Binding-site contacts:
Ligand atom C8 contacts residue THR1100 of chain 1.B at 3.9 Å.
Ligand atom O7 contacts residue ASN1098 of chain 1.B at 3.6 Å (h-bond).
Ligand atom C3 contacts residue ASN1098 of chain 1.B at 3.8 Å.
Ligand atom C2 contacts residue HIS1101 of chain 1.B at 4.3 Å.
Ligand atom C5 contacts residue HIS1101 of chain 1.B at 3.9 Å.
Ligand atom O7 contacts residue HIS1101 of chain 1.B at 2.7 Å (h-bond).
Ligand atom C7 contacts residue THR1100 of chain 1.B at 4.0 Å.
Ligand atom C5 contacts residue PHE1103 of chain 1.B at 4.3 Å (hydrophobic).
Ligand atom C8 contacts residue ASN1098 of chain 1.B at 3.7 Å.
Ligand atom C7 contacts residue ASN1098 of chain 1.B at 3.4 Å.
Ligand atom O6 contacts residue PHE1103 of chain 1.B at 4.2 Å.
Ligand atom C2 contacts residue ASN1098 of chain 1.B at 2.5 Å.
Ligand atom N2 contacts residue ASN1098 of chain 1.B at 2.9 Å (h-bond).
Ligand atom C4 contacts residue HIS1101 of chain 1.B at 4.2 Å.
Ligand atom C5 contacts residue ASN1098 of chain 1.B at 3.7 Å.
Ligand atom O5 contacts residue HIS1101 of chain 1.B at 4.2 Å.
Ligand atom C6 contacts residue PHE1103 of chain 1.B at 3.8 Å (hydrophobic).
Ligand atom C7 contacts residue HIS1101 of chain 1.B at 3.9 Å.
Ligand atom C4 contacts residue ASN1098 of chain 1.B at 4.2 Å.
Ligand atom C1 contacts residue HIS1101 of chain 1.B at 3.9 Å.
Ligand atom O5 contacts residue PHE1103 of chain 1.B at 4.0 Å.
Ligand atom O7 contacts residue THR1100 of chain 1.B at 3.3 Å.
Ligand atom C1 contacts residue ASN1098 of chain 1.B at 1.4 Å.
Ligand atom O5 contacts residue ASN1098 of chain 1.B at 2.4 Å (h-bond).
Ligand atom O4 contacts residue HIS1101 of chain 1.B at 4.2 Å.
Ligand atom C3 contacts residue HIS1101 of chain 1.B at 3.8 Å.

Sequence of chain 1.B:
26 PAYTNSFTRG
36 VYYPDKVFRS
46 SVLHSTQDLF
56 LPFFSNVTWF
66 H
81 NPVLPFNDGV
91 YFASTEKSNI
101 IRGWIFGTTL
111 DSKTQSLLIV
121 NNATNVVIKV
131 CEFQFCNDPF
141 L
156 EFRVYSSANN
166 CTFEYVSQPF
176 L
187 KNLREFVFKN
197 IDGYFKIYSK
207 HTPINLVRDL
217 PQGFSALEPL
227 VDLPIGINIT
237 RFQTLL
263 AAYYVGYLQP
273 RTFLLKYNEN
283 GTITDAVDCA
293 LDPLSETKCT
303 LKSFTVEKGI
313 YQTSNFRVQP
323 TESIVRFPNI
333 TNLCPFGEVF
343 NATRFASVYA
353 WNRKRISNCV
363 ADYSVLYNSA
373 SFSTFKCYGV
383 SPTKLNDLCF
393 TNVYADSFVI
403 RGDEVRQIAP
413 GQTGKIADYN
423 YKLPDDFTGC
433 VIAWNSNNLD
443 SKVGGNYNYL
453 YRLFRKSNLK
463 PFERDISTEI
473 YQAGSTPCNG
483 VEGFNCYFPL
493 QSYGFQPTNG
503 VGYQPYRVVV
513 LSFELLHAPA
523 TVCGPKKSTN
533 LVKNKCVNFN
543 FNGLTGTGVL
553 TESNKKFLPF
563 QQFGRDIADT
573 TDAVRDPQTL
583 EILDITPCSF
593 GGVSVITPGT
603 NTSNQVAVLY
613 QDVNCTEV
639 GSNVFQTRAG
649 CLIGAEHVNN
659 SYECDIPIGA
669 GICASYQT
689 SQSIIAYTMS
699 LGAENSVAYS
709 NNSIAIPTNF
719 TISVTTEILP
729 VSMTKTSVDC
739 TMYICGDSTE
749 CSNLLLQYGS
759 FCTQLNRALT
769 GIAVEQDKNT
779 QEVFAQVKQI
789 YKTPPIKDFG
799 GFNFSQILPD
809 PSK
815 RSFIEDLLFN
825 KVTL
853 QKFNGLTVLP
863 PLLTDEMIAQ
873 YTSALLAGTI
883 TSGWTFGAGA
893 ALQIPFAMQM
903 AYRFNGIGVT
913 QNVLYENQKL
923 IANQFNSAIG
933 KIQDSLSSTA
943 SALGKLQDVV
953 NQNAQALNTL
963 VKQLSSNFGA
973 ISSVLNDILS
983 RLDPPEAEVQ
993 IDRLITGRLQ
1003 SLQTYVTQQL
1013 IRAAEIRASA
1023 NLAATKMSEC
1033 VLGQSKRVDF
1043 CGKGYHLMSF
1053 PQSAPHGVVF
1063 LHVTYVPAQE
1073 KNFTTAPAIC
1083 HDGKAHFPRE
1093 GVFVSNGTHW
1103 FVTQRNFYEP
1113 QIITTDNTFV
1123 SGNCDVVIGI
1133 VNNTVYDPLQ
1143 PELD

The small molecule below binds the protein below.
Small molecule (SMILES): CC(=O)N[C@@H]1[C@@H](O)[C@H](O)[C@@H](CO)O[C@H]1O